This small molecule binds to this protein.
Small molecule (SMILES): CC(C)[C@H](NC(=O)C(C)(F)F)[C@H](Oc1ccc2c(cnn2-c2ccc(=O)n(C)c2)c1)c1ccccc1

Sequence of chain 1.A:
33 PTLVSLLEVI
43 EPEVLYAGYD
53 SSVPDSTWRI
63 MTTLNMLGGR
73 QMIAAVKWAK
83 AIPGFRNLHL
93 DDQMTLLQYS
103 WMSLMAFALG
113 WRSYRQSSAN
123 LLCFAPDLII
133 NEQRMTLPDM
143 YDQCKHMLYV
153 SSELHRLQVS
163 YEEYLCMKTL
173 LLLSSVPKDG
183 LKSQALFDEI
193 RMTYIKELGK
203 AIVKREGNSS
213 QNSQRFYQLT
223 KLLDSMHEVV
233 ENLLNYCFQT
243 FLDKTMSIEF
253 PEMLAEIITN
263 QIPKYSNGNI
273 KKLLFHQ

Binding-site contacts:
Ligand atom N26 contacts residue GLN73 of chain 1.A at 3.6 Å.
Ligand atom C21 contacts residue LEU69 of chain 1.A at 3.7 Å (hydrophobic).
Ligand atom C27 contacts residue CYS125 of chain 1.A at 3.5 Å (hydrophobic).
Ligand atom N6 contacts residue ASN67 of chain 1.A at 2.8 Å (h-bond).
Ligand atom C1 contacts residue LEU256 of chain 1.A at 3.7 Å (hydrophobic).
Ligand atom C21 contacts residue GLY70 of chain 1.A at 3.6 Å.
Ligand atom F12 contacts residue THR242 of chain 1.A at 3.7 Å.
Ligand atom O29 contacts residue ALA110 of chain 1.A at 3.2 Å.
Ligand atom C19 contacts residue PHE126 of chain 1.A at 3.7 Å (hydrophobic).
Ligand atom C10 contacts residue GLN145 of chain 1.A at 3.4 Å.
Ligand atom C27 contacts residue PHE126 of chain 1.A at 3.4 Å (hydrophobic).
Ligand atom F11 contacts residue THR242 of chain 1.A at 3.5 Å.
Ligand atom C35 contacts residue MET149 of chain 1.A at 3.5 Å (hydrophobic).
Ligand atom O8 contacts residue CYS239 of chain 1.A at 3.1 Å.
Ligand atom C3 contacts residue PHE252 of chain 1.A at 3.6 Å (hydrophobic).
Ligand atom C1 contacts residue TRP103 of chain 1.A at 3.4 Å (hydrophobic).
Ligand atom C36 contacts residue GLN145 of chain 1.A at 3.4 Å.
Ligand atom C4 contacts residue ASN67 of chain 1.A at 3.5 Å.
Ligand atom C25 contacts residue GLN73 of chain 1.A at 3.3 Å.
Ligand atom C21 contacts residue LEU66 of chain 1.A at 3.4 Å (hydrophobic).
Ligand atom N22 contacts residue GLN73 of chain 1.A at 3.4 Å (h-bond).
Ligand atom C31 contacts residue MET107 of chain 1.A at 3.7 Å (hydrophobic).
Ligand atom N22 contacts residue LEU69 of chain 1.A at 3.4 Å.
Ligand atom C3 contacts residue TRP103 of chain 1.A at 3.6 Å (hydrophobic).
Ligand atom C3 contacts residue CYS239 of chain 1.A at 3.7 Å (hydrophobic).
Ligand atom N26 contacts residue PHE126 of chain 1.A at 3.6 Å.
Ligand atom O29 contacts residue ARG114 of chain 1.A at 3.6 Å (salt-bridge).
Ligand atom F12 contacts residue CYS239 of chain 1.A at 3.7 Å.
Ligand atom C24 contacts residue GLN73 of chain 1.A at 3.3 Å.
Ligand atom C2 contacts residue ASN67 of chain 1.A at 3.4 Å.
Ligand atom C38 contacts residue LEU66 of chain 1.A at 3.5 Å (hydrophobic).
Ligand atom C32 contacts residue LEU66 of chain 1.A at 3.6 Å (hydrophobic).
Ligand atom C37 contacts residue LEU66 of chain 1.A at 3.4 Å (hydrophobic).
Ligand atom F12 contacts residue TYR238 of chain 1.A at 3.7 Å.
Ligand atom C27 contacts residue ARG114 of chain 1.A at 3.6 Å.
Ligand atom C25 contacts residue PHE126 of chain 1.A at 3.2 Å (hydrophobic).
Ligand atom C7 contacts residue ASN67 of chain 1.A at 3.7 Å.
Ligand atom C30 contacts residue ALA110 of chain 1.A at 3.7 Å (hydrophobic).
Ligand atom C31 contacts residue GLN73 of chain 1.A at 3.6 Å.
Ligand atom F11 contacts residue ASN67 of chain 1.A at 3.3 Å.